The protein below binds the small molecule below.
Small molecule (SMILES): CC[C@@H](Oc1cccc(CN(CCCOc2ccc(OC)cc2)c2nc3ccccc3o2)c1)C(=O)O

Sequence of chain 1.A:
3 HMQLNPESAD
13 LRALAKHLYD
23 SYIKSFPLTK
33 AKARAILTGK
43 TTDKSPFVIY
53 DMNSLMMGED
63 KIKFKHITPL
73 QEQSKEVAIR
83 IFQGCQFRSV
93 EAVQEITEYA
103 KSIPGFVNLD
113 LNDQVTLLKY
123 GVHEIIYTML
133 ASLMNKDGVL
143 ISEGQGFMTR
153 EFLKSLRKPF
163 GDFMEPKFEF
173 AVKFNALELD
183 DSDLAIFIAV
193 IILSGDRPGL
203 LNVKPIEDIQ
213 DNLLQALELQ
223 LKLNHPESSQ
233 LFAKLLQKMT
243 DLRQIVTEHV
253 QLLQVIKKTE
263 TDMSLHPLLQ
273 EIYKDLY

Binding-site contacts:
Ligand atom C36 contacts residue PHE66 of chain 1.A at 3.7 Å (hydrophobic).
Ligand atom O01 contacts residue ARG90 of chain 1.A at 3.6 Å.
Ligand atom C22 contacts residue PHE165 of chain 1.A at 3.3 Å (hydrophobic).
Ligand atom C13 contacts residue ARG90 of chain 1.A at 3.6 Å.
Ligand atom O03 contacts residue HIS251 of chain 1.A at 3.3 Å (h-bond).
Ligand atom C33 contacts residue GLY86 of chain 1.A at 3.6 Å.
Ligand atom O02 contacts residue ILE143 of chain 1.A at 3.7 Å.
Ligand atom C16 contacts residue LEU132 of chain 1.A at 3.8 Å (hydrophobic).
Ligand atom O05 contacts residue TYR275 of chain 1.A at 3.4 Å (h-bond).
Ligand atom C12 contacts residue SER91 of chain 1.A at 3.6 Å.
Ligand atom C27 contacts residue MET131 of chain 1.A at 3.5 Å (hydrophobic).
Ligand atom C10 contacts residue SER91 of chain 1.A at 3.6 Å.
Ligand atom C15 contacts residue CYS87 of chain 1.A at 3.5 Å (hydrophobic).
Ligand atom C10 contacts residue CYS87 of chain 1.A at 3.6 Å (hydrophobic).
Ligand atom O04 contacts residue HIS125 of chain 1.A at 3.3 Å (h-bond).
Ligand atom C20 contacts residue SER91 of chain 1.A at 3.4 Å.
Ligand atom O03 contacts residue PHE165 of chain 1.A at 3.0 Å.
Ligand atom C30 contacts residue HIS125 of chain 1.A at 3.4 Å.
Ligand atom C31 contacts residue GLY86 of chain 1.A at 3.7 Å.
Ligand atom N08 contacts residue LEU132 of chain 1.A at 3.4 Å.
Ligand atom C17 contacts residue PHE165 of chain 1.A at 3.3 Å (hydrophobic).
Ligand atom C29 contacts residue CYS87 of chain 1.A at 3.7 Å (hydrophobic).
Ligand atom C21 contacts residue TYR129 of chain 1.A at 3.3 Å (hydrophobic).
Ligand atom C33 contacts residue HIS68 of chain 1.A at 3.8 Å.
Ligand atom O01 contacts residue ILE128 of chain 1.A at 3.6 Å.
Ligand atom O04 contacts residue LEU255 of chain 1.A at 3.8 Å.
Ligand atom C29 contacts residue PHE84 of chain 1.A at 3.8 Å (hydrophobic).
Ligand atom C14 contacts residue CYS87 of chain 1.A at 3.6 Å (hydrophobic).
Ligand atom O04 contacts residue TYR275 of chain 1.A at 2.0 Å (h-bond).
Ligand atom C29 contacts residue GLN88 of chain 1.A at 3.5 Å.
Ligand atom O05 contacts residue HIS125 of chain 1.A at 2.7 Å (h-bond).
Ligand atom O04 contacts residue HIS251 of chain 1.A at 3.1 Å (h-bond).
Ligand atom O05 contacts residue SER91 of chain 1.A at 3.3 Å (h-bond).
Ligand atom C22 contacts residue TYR129 of chain 1.A at 3.7 Å (hydrophobic).
Ligand atom C30 contacts residue TYR275 of chain 1.A at 3.0 Å (hydrophobic).
Ligand atom C15 contacts residue SER91 of chain 1.A at 3.0 Å.
Ligand atom C25 contacts residue LEU135 of chain 1.A at 3.6 Å (hydrophobic).
Ligand atom C33 contacts residue PHE66 of chain 1.A at 3.6 Å (hydrophobic).
Ligand atom C24 contacts residue ALA94 of chain 1.A at 3.7 Å (hydrophobic).
Ligand atom C28 contacts residue MET131 of chain 1.A at 3.6 Å (hydrophobic).